A protein and the small-molecule ligand that binds it are described below.
Small molecule (SMILES): CC1(C)N=C(N)N=C(N)N1c1ccc(Cl)cc1

Binding-site contacts:
Ligand atom C6 contacts residue ASP48 of chain 1.D at 3.9 Å.
Ligand atom N8 contacts residue TYR160 of chain 1.D at 3.8 Å.
Ligand atom C10 contacts residue ASP48 of chain 1.D at 3.9 Å.
Ligand atom N7 contacts residue ASP48 of chain 1.D at 3.5 Å (salt-bridge).
Ligand atom C10 contacts residue NDP1 of chain 1.O at 3.8 Å.
Ligand atom N3 contacts residue ALA28 of chain 1.D at 3.6 Å.
Ligand atom C9 contacts residue PHE52 of chain 1.D at 3.6 Å (hydrophobic).
Ligand atom N5 contacts residue PHE52 of chain 1.D at 3.9 Å.
Ligand atom N7 contacts residue THR178 of chain 1.D at 3.8 Å.
Ligand atom N1 contacts residue ASP48 of chain 1.D at 2.9 Å (salt-bridge).
Ligand atom C14 contacts residue THR80 of chain 1.D at 4.0 Å.
Ligand atom C2 contacts residue VAL26 of chain 1.D at 3.9 Å (hydrophobic).
Ligand atom C2 contacts residue VAL27 of chain 1.D at 3.6 Å (hydrophobic).
Ligand atom N8 contacts residue VAL26 of chain 1.D at 3.3 Å (h-bond).
Ligand atom C12 contacts residue PHE52 of chain 1.D at 3.4 Å (hydrophobic).
Ligand atom N3 contacts residue VAL26 of chain 1.D at 3.5 Å.
Ligand atom N7 contacts residue VAL27 of chain 1.D at 3.2 Å.
Ligand atom CL17 contacts residue ILE84 of chain 1.D at 3.5 Å.
Ligand atom C2 contacts residue ASP48 of chain 1.D at 3.8 Å.
Ligand atom C10 contacts residue ALA28 of chain 1.D at 3.6 Å (hydrophobic).
Ligand atom C4 contacts residue ILE154 of chain 1.D at 4.1 Å (hydrophobic).
Ligand atom C2 contacts residue ALA28 of chain 1.D at 3.5 Å (hydrophobic).
Ligand atom N8 contacts residue PHE52 of chain 1.D at 3.4 Å.
Ligand atom C4 contacts residue VAL26 of chain 1.D at 4.1 Å (hydrophobic).
Ligand atom C13 contacts residue PHE52 of chain 1.D at 3.8 Å (hydrophobic).
Ligand atom C9 contacts residue ASP48 of chain 1.D at 3.9 Å.
Ligand atom N7 contacts residue ALA28 of chain 1.D at 3.3 Å (h-bond).
Ligand atom CL17 contacts residue THR80 of chain 1.D at 3.5 Å.
Ligand atom C16 contacts residue ILE154 of chain 1.D at 4.0 Å (hydrophobic).
Ligand atom C13 contacts residue ILE154 of chain 1.D at 4.0 Å (hydrophobic).
Ligand atom C15 contacts residue THR80 of chain 1.D at 4.1 Å.
Ligand atom N1 contacts residue ALA28 of chain 1.D at 3.5 Å.
Ligand atom N8 contacts residue ILE154 of chain 1.D at 2.9 Å (h-bond).
Ligand atom C4 contacts residue PHE52 of chain 1.D at 3.5 Å (hydrophobic).
Ligand atom CL17 contacts residue SER83 of chain 1.D at 4.0 Å.
Ligand atom N3 contacts residue PHE52 of chain 1.D at 3.6 Å.
Ligand atom C9 contacts residue MET49 of chain 1.D at 3.9 Å (hydrophobic).
Ligand atom N7 contacts residue VAL26 of chain 1.D at 3.6 Å.
Ligand atom N3 contacts residue VAL27 of chain 1.D at 3.5 Å.
Ligand atom C16 contacts residue NDP1 of chain 1.O at 3.7 Å.

Sequence of chain 1.D:
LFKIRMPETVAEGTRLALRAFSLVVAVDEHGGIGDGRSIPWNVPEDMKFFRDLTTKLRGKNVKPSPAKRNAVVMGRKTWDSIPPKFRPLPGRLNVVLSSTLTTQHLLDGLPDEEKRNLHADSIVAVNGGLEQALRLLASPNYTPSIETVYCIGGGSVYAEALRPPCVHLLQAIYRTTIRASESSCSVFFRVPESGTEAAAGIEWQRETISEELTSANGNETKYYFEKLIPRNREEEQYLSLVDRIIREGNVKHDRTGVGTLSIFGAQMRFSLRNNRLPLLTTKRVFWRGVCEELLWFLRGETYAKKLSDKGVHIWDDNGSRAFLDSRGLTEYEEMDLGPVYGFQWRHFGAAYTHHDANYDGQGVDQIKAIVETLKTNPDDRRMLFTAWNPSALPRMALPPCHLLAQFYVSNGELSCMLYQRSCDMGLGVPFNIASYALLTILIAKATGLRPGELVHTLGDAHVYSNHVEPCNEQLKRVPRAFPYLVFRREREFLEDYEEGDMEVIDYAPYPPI